Binding-site contacts:
Ligand atom C6 contacts residue ASP54 of chain 1.B at 3.2 Å.
Ligand atom O3 contacts residue ASN135 of chain 1.B at 3.6 Å.
Ligand atom C4 contacts residue PHE1 of chain 1.B at 3.7 Å (hydrophobic).
Ligand atom C2 contacts residue ASP140 of chain 1.B at 3.8 Å.
Ligand atom O6 contacts residue ASP54 of chain 1.B at 2.6 Å (salt-bridge).
Ligand atom O2 contacts residue ILE13 of chain 1.B at 3.2 Å.
Ligand atom O6 contacts residue TYR48 of chain 1.B at 3.8 Å.
Ligand atom C5 contacts residue ILE52 of chain 1.B at 4.1 Å (hydrophobic).
Ligand atom C1 contacts residue PHE1 of chain 1.B at 3.7 Å (hydrophobic).
Ligand atom O4 contacts residue GLN133 of chain 1.B at 3.4 Å (h-bond).
Ligand atom C2 contacts residue PHE1 of chain 1.B at 3.8 Å (hydrophobic).
Ligand atom C4 contacts residue ASN135 of chain 1.B at 4.2 Å.
Ligand atom O6 contacts residue ASP47 of chain 1.B at 2.7 Å (salt-bridge).
Ligand atom C4 contacts residue GLN133 of chain 1.B at 3.7 Å.
Ligand atom C5 contacts residue ASP54 of chain 1.B at 4.0 Å.
Ligand atom C3 contacts residue GLN133 of chain 1.B at 4.1 Å.
Ligand atom C6 contacts residue PHE1 of chain 1.B at 3.7 Å (hydrophobic).
Ligand atom O4 contacts residue ASN135 of chain 1.B at 3.1 Å (h-bond).
Ligand atom C6 contacts residue TYR48 of chain 1.B at 3.5 Å (hydrophobic).
Ligand atom O2 contacts residue PHE1 of chain 1.B at 3.0 Å (h-bond).
Ligand atom C5 contacts residue ASN46 of chain 1.B at 4.4 Å.
Ligand atom O3 contacts residue PHE142 of chain 1.B at 3.7 Å.
Ligand atom O3 contacts residue ASP140 of chain 1.B at 2.7 Å (salt-bridge).
Ligand atom C6 contacts residue ILE52 of chain 1.B at 4.3 Å (hydrophobic).
Ligand atom C3 contacts residue ASP140 of chain 1.B at 3.3 Å.
Ligand atom O5 contacts residue ASP47 of chain 1.B at 3.7 Å.
Ligand atom O4 contacts residue ILE52 of chain 1.B at 3.6 Å.
Ligand atom C1 contacts residue ILE13 of chain 1.B at 4.3 Å (hydrophobic).
Ligand atom C6 contacts residue ASP47 of chain 1.B at 3.6 Å.
Ligand atom C2 contacts residue ILE13 of chain 1.B at 3.9 Å (hydrophobic).
Ligand atom O3 contacts residue GLN133 of chain 1.B at 3.2 Å (h-bond).
Ligand atom C3 contacts residue ASN135 of chain 1.B at 4.0 Å.
Ligand atom C3 contacts residue PHE1 of chain 1.B at 4.3 Å (hydrophobic).
Ligand atom C5 contacts residue PHE1 of chain 1.B at 3.6 Å (hydrophobic).
Ligand atom C6 contacts residue ASN46 of chain 1.B at 2.9 Å.
Ligand atom O6 contacts residue ASN46 of chain 1.B at 2.8 Å (h-bond).
Ligand atom O6 contacts residue PHE1 of chain 1.B at 2.8 Å (h-bond).
Ligand atom C4 contacts residue ASP54 of chain 1.B at 3.3 Å.
Ligand atom O4 contacts residue ASP54 of chain 1.B at 2.4 Å (salt-bridge).
Ligand atom O5 contacts residue PHE1 of chain 1.B at 2.9 Å (h-bond).

This protein binds this small molecule.
Small molecule (SMILES): OC[C@H]1OC[C@@H](O)[C@@H](O)[C@@H]1O

Sequence of chain 1.B:
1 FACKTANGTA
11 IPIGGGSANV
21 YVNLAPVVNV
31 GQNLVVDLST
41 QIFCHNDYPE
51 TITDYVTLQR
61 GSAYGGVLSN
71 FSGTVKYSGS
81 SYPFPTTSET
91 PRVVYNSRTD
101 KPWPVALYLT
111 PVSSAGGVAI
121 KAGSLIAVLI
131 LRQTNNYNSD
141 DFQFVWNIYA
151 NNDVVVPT